Sequence of chain 1.E:
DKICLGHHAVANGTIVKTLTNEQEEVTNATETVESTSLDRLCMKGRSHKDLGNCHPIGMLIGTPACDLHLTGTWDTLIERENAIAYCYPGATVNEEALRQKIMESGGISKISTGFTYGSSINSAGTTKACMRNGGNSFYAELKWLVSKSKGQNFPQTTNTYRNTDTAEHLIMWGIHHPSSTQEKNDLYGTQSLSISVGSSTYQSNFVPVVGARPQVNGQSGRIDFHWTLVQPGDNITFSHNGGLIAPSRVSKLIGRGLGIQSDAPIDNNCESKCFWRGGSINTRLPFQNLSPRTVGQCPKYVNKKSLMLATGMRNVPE

A small-molecule ligand and the protein it binds are described below.
Small molecule (SMILES): CC(=O)N[C@H]1[C@H](O[C@H]2[C@H](O)[C@@H](NC(C)=O)CO[C@@H]2CO)O[C@H](CO)[C@@H](O[C@@H]2O[C@H](CO[C@H]3O[C@H](CO)[C@@H](O)[C@H](O)[C@@H]3O)[C@@H](O)[C@H](O[C@H]3O[C@H](CO)[C@@H](O)[C@H](O)[C@@H]3O)[C@@H]2O)[C@@H]1O

Binding-site contacts:
Ligand atom N2 contacts residue ASN82 of chain 1.D at 3.0 Å (h-bond).
Ligand atom C7 contacts residue ARG293 of chain 1.C at 4.5 Å.
Ligand atom C7 contacts residue GLU104 of chain 1.E at 4.4 Å.
Ligand atom C8 contacts residue ASN82 of chain 1.D at 4.3 Å.
Ligand atom O5 contacts residue ASN82 of chain 1.D at 2.4 Å (h-bond).
Ligand atom C7 contacts residue HIS75 of chain 1.D at 4.4 Å.
Ligand atom C8 contacts residue GLU104 of chain 1.E at 3.5 Å.
Ligand atom C4 contacts residue ASN82 of chain 1.D at 4.3 Å.
Ligand atom O7 contacts residue ARG293 of chain 1.C at 3.8 Å.
Ligand atom C5 contacts residue ASN82 of chain 1.D at 3.6 Å.
Ligand atom C8 contacts residue ARG293 of chain 1.C at 4.4 Å.
Ligand atom O7 contacts residue HIS75 of chain 1.D at 3.5 Å.
Ligand atom C8 contacts residue HIS75 of chain 1.D at 4.5 Å.
Ligand atom C1 contacts residue ASN82 of chain 1.D at 1.4 Å.
Ligand atom C7 contacts residue ASN82 of chain 1.D at 3.8 Å.
Ligand atom O7 contacts residue GLU104 of chain 1.E at 4.4 Å.
Ligand atom O7 contacts residue ASN79 of chain 1.D at 3.8 Å.
Ligand atom C8 contacts residue ASN79 of chain 1.D at 4.3 Å.
Ligand atom C7 contacts residue ASN79 of chain 1.D at 4.3 Å.
Ligand atom C3 contacts residue ASN82 of chain 1.D at 3.8 Å.
Ligand atom C2 contacts residue ASN82 of chain 1.D at 2.5 Å.

Sequence of chain 1.D:
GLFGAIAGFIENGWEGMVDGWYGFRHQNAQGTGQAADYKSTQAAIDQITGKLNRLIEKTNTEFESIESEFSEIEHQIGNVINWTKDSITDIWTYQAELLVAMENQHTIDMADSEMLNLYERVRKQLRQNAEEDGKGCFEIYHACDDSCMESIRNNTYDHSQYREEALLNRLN

Sequence of chain 1.C:
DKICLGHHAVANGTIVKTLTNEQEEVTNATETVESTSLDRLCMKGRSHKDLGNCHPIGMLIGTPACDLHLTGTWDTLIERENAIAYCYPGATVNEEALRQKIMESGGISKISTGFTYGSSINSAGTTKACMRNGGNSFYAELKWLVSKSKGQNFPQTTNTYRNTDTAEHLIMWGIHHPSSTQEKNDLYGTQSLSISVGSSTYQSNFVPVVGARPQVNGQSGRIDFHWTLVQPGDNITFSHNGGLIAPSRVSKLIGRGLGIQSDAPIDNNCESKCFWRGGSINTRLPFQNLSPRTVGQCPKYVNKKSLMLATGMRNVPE